Sequence of chain 1.A:
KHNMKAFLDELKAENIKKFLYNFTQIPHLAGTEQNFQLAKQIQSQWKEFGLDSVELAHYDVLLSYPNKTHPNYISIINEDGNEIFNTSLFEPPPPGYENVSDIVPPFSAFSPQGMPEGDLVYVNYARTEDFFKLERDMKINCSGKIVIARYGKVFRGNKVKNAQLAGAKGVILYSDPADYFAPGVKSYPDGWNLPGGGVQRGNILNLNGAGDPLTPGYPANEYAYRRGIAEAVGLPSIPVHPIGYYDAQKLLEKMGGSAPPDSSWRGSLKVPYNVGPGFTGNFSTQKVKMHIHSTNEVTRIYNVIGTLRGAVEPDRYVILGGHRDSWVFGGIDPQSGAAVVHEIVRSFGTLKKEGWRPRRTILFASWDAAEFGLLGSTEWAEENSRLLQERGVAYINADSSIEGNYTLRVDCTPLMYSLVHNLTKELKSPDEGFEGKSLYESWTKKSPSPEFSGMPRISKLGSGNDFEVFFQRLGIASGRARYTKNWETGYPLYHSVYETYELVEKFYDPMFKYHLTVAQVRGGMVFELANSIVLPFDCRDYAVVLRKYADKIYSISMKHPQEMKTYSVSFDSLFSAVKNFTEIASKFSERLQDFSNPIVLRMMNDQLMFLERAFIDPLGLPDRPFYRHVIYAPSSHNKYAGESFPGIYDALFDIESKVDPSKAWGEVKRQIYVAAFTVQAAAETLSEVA

The protein below binds the small molecule below.
Small molecule (SMILES): CC(=O)N[C@H]1[C@H](O[C@H]2[C@H](O)[C@@H](NC(C)=O)CO[C@@H]2CO)O[C@H](CO)[C@@H](O[C@@H]2O[C@H](CO)[C@@H](O)[C@H](O[C@H]3O[C@H](CO)[C@@H](O)[C@H](O)[C@@H]3O)[C@@H]2O)[C@@H]1O

Binding-site contacts:
Ligand atom N2 contacts residue SER593 of chain 2.A at 2.9 Å (h-bond).
Ligand atom O2 contacts residue ARG313 of chain 1.A at 3.4 Å (salt-bridge).
Ligand atom C2 contacts residue GLN699 of chain 2.A at 3.8 Å.
Ligand atom C1 contacts residue GLN699 of chain 2.A at 3.9 Å.
Ligand atom C6 contacts residue HIS71 of chain 1.A at 4.0 Å.
Ligand atom C7 contacts residue GLN699 of chain 2.A at 3.4 Å.
Ligand atom O2 contacts residue HIS71 of chain 1.A at 3.1 Å (h-bond).
Ligand atom C8 contacts residue TYR236 of chain 1.A at 3.7 Å (hydrophobic).
Ligand atom C3 contacts residue ARG313 of chain 1.A at 3.8 Å.
Ligand atom C8 contacts residue SER593 of chain 2.A at 4.0 Å.
Ligand atom C3 contacts residue GLU235 of chain 1.A at 3.3 Å.
Ligand atom O4 contacts residue GLU235 of chain 1.A at 2.9 Å (salt-bridge).
Ligand atom O2 contacts residue GLU235 of chain 1.A at 2.6 Å (salt-bridge).
Ligand atom C2 contacts residue ASN597 of chain 2.A at 2.4 Å.
Ligand atom C2 contacts residue ARG313 of chain 1.A at 3.9 Å.
Ligand atom O3 contacts residue ARG313 of chain 1.A at 3.0 Å (salt-bridge).
Ligand atom C2 contacts residue GLU235 of chain 1.A at 3.3 Å.
Ligand atom C4 contacts residue GLU235 of chain 1.A at 3.5 Å.
Ligand atom C3 contacts residue SER593 of chain 2.A at 4.0 Å.
Ligand atom C3 contacts residue GLU235 of chain 1.A at 3.8 Å.
Ligand atom C3 contacts residue ARG313 of chain 1.A at 3.7 Å.
Ligand atom C1 contacts residue SER593 of chain 2.A at 3.6 Å.
Ligand atom C7 contacts residue SER593 of chain 2.A at 3.9 Å.
Ligand atom O5 contacts residue ASN597 of chain 2.A at 2.2 Å (h-bond).
Ligand atom N2 contacts residue GLN699 of chain 2.A at 3.6 Å (h-bond).
Ligand atom N2 contacts residue ASN597 of chain 2.A at 2.9 Å (h-bond).
Ligand atom C7 contacts residue ASN597 of chain 2.A at 3.8 Å.
Ligand atom O4 contacts residue ARG313 of chain 1.A at 3.9 Å.
Ligand atom C3 contacts residue ASN597 of chain 2.A at 3.7 Å.
Ligand atom C8 contacts residue SER590 of chain 2.A at 3.5 Å.
Ligand atom C5 contacts residue ASN597 of chain 2.A at 3.6 Å.
Ligand atom C2 contacts residue SER593 of chain 2.A at 3.7 Å.
Ligand atom O5 contacts residue HIS71 of chain 1.A at 3.5 Å.
Ligand atom C1 contacts residue ASN597 of chain 2.A at 1.4 Å.
Ligand atom O7 contacts residue GLN699 of chain 2.A at 3.3 Å.
Ligand atom C1 contacts residue GLU235 of chain 1.A at 3.9 Å.
Ligand atom C5 contacts residue GLU235 of chain 1.A at 3.3 Å.
Ligand atom C4 contacts residue ARG313 of chain 1.A at 3.4 Å.
Ligand atom C8 contacts residue ALA594 of chain 2.A at 3.8 Å (hydrophobic).
Ligand atom O3 contacts residue GLU235 of chain 1.A at 3.1 Å (salt-bridge).

Sequence of chain 2.A:
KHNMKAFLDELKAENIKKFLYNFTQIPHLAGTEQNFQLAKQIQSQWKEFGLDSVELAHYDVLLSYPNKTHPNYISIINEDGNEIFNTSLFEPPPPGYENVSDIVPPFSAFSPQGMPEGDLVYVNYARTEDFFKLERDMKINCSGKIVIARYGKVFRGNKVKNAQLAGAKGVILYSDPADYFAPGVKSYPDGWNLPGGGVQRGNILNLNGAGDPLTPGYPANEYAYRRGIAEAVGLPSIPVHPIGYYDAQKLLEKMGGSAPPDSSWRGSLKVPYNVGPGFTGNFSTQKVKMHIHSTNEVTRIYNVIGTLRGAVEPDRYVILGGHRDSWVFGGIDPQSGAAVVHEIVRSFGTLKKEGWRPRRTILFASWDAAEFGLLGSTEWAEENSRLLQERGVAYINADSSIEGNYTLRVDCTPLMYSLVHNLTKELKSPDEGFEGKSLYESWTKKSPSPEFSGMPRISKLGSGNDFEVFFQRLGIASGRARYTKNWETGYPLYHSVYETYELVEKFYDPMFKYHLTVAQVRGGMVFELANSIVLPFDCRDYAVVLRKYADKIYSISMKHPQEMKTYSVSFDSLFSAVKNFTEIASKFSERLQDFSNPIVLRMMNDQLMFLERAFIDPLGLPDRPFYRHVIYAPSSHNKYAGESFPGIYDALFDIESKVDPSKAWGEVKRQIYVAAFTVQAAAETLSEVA